A protein and the small-molecule ligand that binds it are described below.
Small molecule (SMILES): CC(=O)N[C@H]1[C@H](O[C@H]2[C@H](O)[C@@H](NC(C)=O)CO[C@@H]2CO)O[C@H](CO)[C@@H](O)[C@@H]1O

Sequence of chain 2.B:
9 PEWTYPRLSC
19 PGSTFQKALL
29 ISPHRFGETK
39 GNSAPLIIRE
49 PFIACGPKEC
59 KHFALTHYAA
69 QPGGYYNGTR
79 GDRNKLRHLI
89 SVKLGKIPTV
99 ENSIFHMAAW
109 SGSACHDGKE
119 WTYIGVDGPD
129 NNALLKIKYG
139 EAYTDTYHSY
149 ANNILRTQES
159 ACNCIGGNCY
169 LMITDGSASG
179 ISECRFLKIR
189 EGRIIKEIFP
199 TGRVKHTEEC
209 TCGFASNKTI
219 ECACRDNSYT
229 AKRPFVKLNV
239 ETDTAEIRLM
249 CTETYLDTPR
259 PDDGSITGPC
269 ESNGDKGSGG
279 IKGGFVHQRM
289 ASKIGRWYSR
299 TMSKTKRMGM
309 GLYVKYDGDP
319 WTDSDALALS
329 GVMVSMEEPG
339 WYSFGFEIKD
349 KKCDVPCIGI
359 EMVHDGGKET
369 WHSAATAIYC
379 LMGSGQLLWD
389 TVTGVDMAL

Binding-site contacts:
Ligand atom C3 contacts residue ASN215 of chain 2.B at 3.8 Å.
Ligand atom O7 contacts residue TRP11 of chain 2.B at 4.4 Å.
Ligand atom N2 contacts residue ARG15 of chain 2.B at 4.1 Å.
Ligand atom C7 contacts residue TYR13 of chain 2.B at 4.4 Å (hydrophobic).
Ligand atom C7 contacts residue LEU16 of chain 2.B at 4.2 Å (hydrophobic).
Ligand atom O7 contacts residue LEU16 of chain 2.B at 3.6 Å.
Ligand atom C5 contacts residue TYR13 of chain 2.B at 3.8 Å (hydrophobic).
Ligand atom C7 contacts residue PRO14 of chain 2.B at 3.8 Å (hydrophobic).
Ligand atom N2 contacts residue ASN215 of chain 2.B at 2.9 Å (h-bond).
Ligand atom C7 contacts residue ASN215 of chain 2.B at 3.5 Å.
Ligand atom O7 contacts residue ASN215 of chain 2.B at 4.4 Å.
Ligand atom C6 contacts residue TYR13 of chain 2.B at 3.9 Å (hydrophobic).
Ligand atom C2 contacts residue PRO14 of chain 2.B at 3.8 Å (hydrophobic).
Ligand atom C8 contacts residue ARG15 of chain 2.B at 4.1 Å.
Ligand atom O7 contacts residue ARG15 of chain 2.B at 4.0 Å.
Ligand atom O7 contacts residue TYR13 of chain 2.B at 3.6 Å.
Ligand atom C1 contacts residue TYR13 of chain 2.B at 4.2 Å (hydrophobic).
Ligand atom C3 contacts residue PRO14 of chain 2.B at 4.2 Å (hydrophobic).
Ligand atom C4 contacts residue ASN215 of chain 2.B at 4.2 Å.
Ligand atom C1 contacts residue PRO14 of chain 2.B at 3.8 Å (hydrophobic).
Ligand atom C1 contacts residue ASN215 of chain 2.B at 1.4 Å.
Ligand atom C8 contacts residue ASN215 of chain 2.B at 3.8 Å.
Ligand atom C5 contacts residue ASN215 of chain 2.B at 3.6 Å.
Ligand atom N2 contacts residue PRO14 of chain 2.B at 2.9 Å (h-bond).
Ligand atom C2 contacts residue ASN215 of chain 2.B at 2.5 Å.
Ligand atom O7 contacts residue PRO14 of chain 2.B at 3.7 Å.
Ligand atom O5 contacts residue TYR13 of chain 2.B at 4.0 Å.
Ligand atom O5 contacts residue ASN215 of chain 2.B at 2.3 Å (h-bond).